Sequence of chain 1.H:
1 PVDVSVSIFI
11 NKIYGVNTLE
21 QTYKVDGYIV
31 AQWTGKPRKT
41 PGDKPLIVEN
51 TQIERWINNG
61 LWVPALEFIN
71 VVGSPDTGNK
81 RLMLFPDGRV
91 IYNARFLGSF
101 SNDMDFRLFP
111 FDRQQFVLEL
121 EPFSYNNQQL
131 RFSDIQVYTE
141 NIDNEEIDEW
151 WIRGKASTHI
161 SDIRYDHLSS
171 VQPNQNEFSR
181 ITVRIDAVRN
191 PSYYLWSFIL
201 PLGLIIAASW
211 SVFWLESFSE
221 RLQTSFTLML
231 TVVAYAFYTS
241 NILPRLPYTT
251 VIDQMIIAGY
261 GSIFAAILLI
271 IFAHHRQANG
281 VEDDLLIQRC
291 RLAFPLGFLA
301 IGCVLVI

Binding-site contacts:
Ligand atom BR1 contacts residue GLY15 of chain 1.H at 3.9 Å.
Ligand atom BR1 contacts residue TRP150 of chain 1.H at 2.5 Å.
Ligand atom BR1 contacts residue TYR14 of chain 1.H at 4.1 Å.
Ligand atom BR1 contacts residue VAL16 of chain 1.H at 3.7 Å.
Ligand atom BR1 contacts residue GLU149 of chain 1.H at 4.2 Å.

This small molecule binds to this protein.
Small molecule (SMILES): CN(C)CCCN1c2ccccc2Sc2ccc(Br)cc21